Sequence of chain 1.A:
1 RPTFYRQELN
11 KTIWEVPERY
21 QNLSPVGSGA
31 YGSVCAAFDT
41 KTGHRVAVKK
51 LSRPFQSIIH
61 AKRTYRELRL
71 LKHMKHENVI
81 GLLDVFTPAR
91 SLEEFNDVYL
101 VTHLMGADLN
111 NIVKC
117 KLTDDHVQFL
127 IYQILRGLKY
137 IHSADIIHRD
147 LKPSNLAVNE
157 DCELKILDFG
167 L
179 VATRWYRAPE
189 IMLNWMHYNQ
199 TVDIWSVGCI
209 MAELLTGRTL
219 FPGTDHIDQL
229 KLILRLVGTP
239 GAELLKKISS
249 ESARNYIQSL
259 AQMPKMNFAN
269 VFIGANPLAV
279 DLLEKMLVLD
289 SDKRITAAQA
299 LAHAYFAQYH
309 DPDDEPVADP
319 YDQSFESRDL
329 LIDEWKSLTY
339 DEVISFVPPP

This small molecule binds to this protein.
Small molecule (SMILES): COc1ccc(N(C(=O)NCc2ccccc2Cl)c2ccnc(N[C@@H](C)C(C)(C)O)n2)cc1

Binding-site contacts:
Ligand atom C25 contacts residue LYS49 of chain 1.A at 3.6 Å.
Ligand atom C11 contacts residue GLY32 of chain 1.A at 3.6 Å.
Ligand atom O52 contacts residue ALA107 of chain 1.A at 3.8 Å.
Ligand atom C51 contacts residue LEU163 of chain 1.A at 3.6 Å (hydrophobic).
Ligand atom C1 contacts residue VAL34 of chain 1.A at 3.9 Å (hydrophobic).
Ligand atom O52 contacts residue ASP108 of chain 1.A at 4.0 Å.
Ligand atom O30 contacts residue LEU100 of chain 1.A at 3.3 Å.
Ligand atom C35 contacts residue THR102 of chain 1.A at 3.6 Å.
Ligand atom C14 contacts residue GLY32 of chain 1.A at 3.9 Å.
Ligand atom C24 contacts residue ASP164 of chain 1.A at 3.7 Å.
Ligand atom C22 contacts residue LYS49 of chain 1.A at 3.9 Å.
Ligand atom C37 contacts residue ILE80 of chain 1.A at 3.6 Å (hydrophobic).
Ligand atom C37 contacts residue THR102 of chain 1.A at 3.9 Å.
Ligand atom N36 contacts residue MET105 of chain 1.A at 3.2 Å (h-bond).
Ligand atom O4 contacts residue VAL34 of chain 1.A at 3.9 Å.
Ligand atom C22 contacts residue ALA47 of chain 1.A at 4.0 Å (hydrophobic).
Ligand atom O30 contacts residue VAL101 of chain 1.A at 4.0 Å.
Ligand atom C31 contacts residue VAL101 of chain 1.A at 4.0 Å (hydrophobic).
Ligand atom C25 contacts residue ALA47 of chain 1.A at 3.7 Å (hydrophobic).
Ligand atom N39 contacts residue MET105 of chain 1.A at 3.2 Å (h-bond).
Ligand atom C11 contacts residue SER28 of chain 1.A at 3.4 Å.
Ligand atom N39 contacts residue HIS103 of chain 1.A at 4.0 Å.
Ligand atom C11 contacts residue GLY29 of chain 1.A at 3.8 Å.
Ligand atom C37 contacts residue ALA47 of chain 1.A at 3.6 Å (hydrophobic).
Ligand atom C35 contacts residue ALA47 of chain 1.A at 3.7 Å (hydrophobic).
Ligand atom C12 contacts residue VAL34 of chain 1.A at 3.9 Å (hydrophobic).
Ligand atom C31 contacts residue LEU100 of chain 1.A at 3.9 Å (hydrophobic).
Ligand atom C15 contacts residue GLY27 of chain 1.A at 3.9 Å.
Ligand atom C31 contacts residue LEU82 of chain 1.A at 3.7 Å (hydrophobic).
Ligand atom C25 contacts residue THR102 of chain 1.A at 3.8 Å.
Ligand atom C37 contacts residue MET105 of chain 1.A at 3.8 Å (hydrophobic).
Ligand atom C31 contacts residue THR102 of chain 1.A at 3.7 Å.
Ligand atom C37 contacts residue HIS103 of chain 1.A at 3.3 Å.
Ligand atom C35 contacts residue ILE80 of chain 1.A at 3.6 Å (hydrophobic).
Ligand atom O4 contacts residue LYS49 of chain 1.A at 3.6 Å (salt-bridge).
Ligand atom C45 contacts residue VAL26 of chain 1.A at 3.4 Å (hydrophobic).
Ligand atom C31 contacts residue LEU71 of chain 1.A at 3.9 Å (hydrophobic).
Ligand atom C15 contacts residue VAL34 of chain 1.A at 3.9 Å (hydrophobic).
Ligand atom C21 contacts residue THR102 of chain 1.A at 3.8 Å.
Ligand atom C15 contacts residue SER28 of chain 1.A at 3.7 Å.